A protein and the small-molecule ligand that binds it are described below.
Small molecule (SMILES): CC(=O)N[C@H]1[C@H](O[C@H]2[C@H](O)[C@@H](NC(C)=O)CO[C@@H]2CO)O[C@H](CO)[C@@H](O[C@@H]2O[C@H](CO)[C@@H](O)[C@H](O)[C@@H]2O)[C@@H]1O

Sequence of chain 1.A:
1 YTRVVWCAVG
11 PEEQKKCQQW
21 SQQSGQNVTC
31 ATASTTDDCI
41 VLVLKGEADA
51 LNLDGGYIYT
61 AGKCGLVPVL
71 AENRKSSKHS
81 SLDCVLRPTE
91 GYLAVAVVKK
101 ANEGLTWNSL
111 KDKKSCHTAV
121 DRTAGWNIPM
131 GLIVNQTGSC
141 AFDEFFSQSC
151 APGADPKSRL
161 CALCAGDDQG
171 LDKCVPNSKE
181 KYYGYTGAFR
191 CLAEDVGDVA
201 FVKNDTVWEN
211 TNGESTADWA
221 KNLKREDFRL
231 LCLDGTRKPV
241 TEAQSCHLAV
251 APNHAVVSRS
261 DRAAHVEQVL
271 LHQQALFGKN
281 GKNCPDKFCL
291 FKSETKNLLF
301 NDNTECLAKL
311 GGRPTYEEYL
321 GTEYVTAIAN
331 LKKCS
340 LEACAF

Binding-site contacts:
Ligand atom C4 contacts residue ASN330 of chain 1.A at 3.7 Å.
Ligand atom O7 contacts residue ASN330 of chain 1.A at 3.7 Å.
Ligand atom O5 contacts residue ASN135 of chain 1.A at 2.6 Å (h-bond).
Ligand atom O4 contacts residue ASN330 of chain 1.A at 3.1 Å (h-bond).
Ligand atom C8 contacts residue ILE128 of chain 1.A at 4.4 Å (hydrophobic).
Ligand atom O7 contacts residue LEU132 of chain 1.A at 3.9 Å.
Ligand atom N2 contacts residue ALA327 of chain 1.A at 4.3 Å.
Ligand atom C1 contacts residue ASN135 of chain 1.A at 1.5 Å.
Ligand atom C7 contacts residue ALA327 of chain 1.A at 4.2 Å (hydrophobic).
Ligand atom C7 contacts residue ASN135 of chain 1.A at 4.0 Å.
Ligand atom C3 contacts residue ASN330 of chain 1.A at 3.9 Å.
Ligand atom N2 contacts residue ASN135 of chain 1.A at 3.0 Å (h-bond).
Ligand atom O3 contacts residue ALA327 of chain 1.A at 4.2 Å.
Ligand atom N2 contacts residue GLY131 of chain 1.A at 4.2 Å.
Ligand atom C2 contacts residue ASN330 of chain 1.A at 4.5 Å.
Ligand atom C3 contacts residue ASN135 of chain 1.A at 4.0 Å.
Ligand atom C5 contacts residue ASN135 of chain 1.A at 3.8 Å.
Ligand atom N2 contacts residue ASN330 of chain 1.A at 4.4 Å.
Ligand atom C1 contacts residue GLY131 of chain 1.A at 4.5 Å.
Ligand atom C8 contacts residue LEU132 of chain 1.A at 3.9 Å (hydrophobic).
Ligand atom C8 contacts residue ALA327 of chain 1.A at 3.8 Å (hydrophobic).
Ligand atom C8 contacts residue GLY131 of chain 1.A at 3.9 Å.
Ligand atom C7 contacts residue ASN330 of chain 1.A at 3.8 Å.
Ligand atom C7 contacts residue GLY131 of chain 1.A at 4.5 Å.
Ligand atom O6 contacts residue THR326 of chain 1.A at 3.8 Å.
Ligand atom C8 contacts residue ASN330 of chain 1.A at 4.0 Å.
Ligand atom C2 contacts residue ASN135 of chain 1.A at 2.7 Å.
Ligand atom C1 contacts residue ASN330 of chain 1.A at 4.4 Å.
Ligand atom O7 contacts residue ASN135 of chain 1.A at 4.1 Å.
Ligand atom C6 contacts residue ASN330 of chain 1.A at 4.2 Å.
Ligand atom O6 contacts residue GLU323 of chain 1.A at 4.2 Å.
Ligand atom C7 contacts residue LEU132 of chain 1.A at 4.2 Å (hydrophobic).
Ligand atom O5 contacts residue THR326 of chain 1.A at 4.2 Å.
Ligand atom C5 contacts residue ASN330 of chain 1.A at 3.6 Å.